A protein and the small-molecule ligand that binds it are described below.
Small molecule (SMILES): O=C(O)c1ccc(-c2nn(C(=O)c3c(Cl)cccc3C(F)(F)F)c3cccc(F)c23)c(F)c1

Sequence of chain 1.A:
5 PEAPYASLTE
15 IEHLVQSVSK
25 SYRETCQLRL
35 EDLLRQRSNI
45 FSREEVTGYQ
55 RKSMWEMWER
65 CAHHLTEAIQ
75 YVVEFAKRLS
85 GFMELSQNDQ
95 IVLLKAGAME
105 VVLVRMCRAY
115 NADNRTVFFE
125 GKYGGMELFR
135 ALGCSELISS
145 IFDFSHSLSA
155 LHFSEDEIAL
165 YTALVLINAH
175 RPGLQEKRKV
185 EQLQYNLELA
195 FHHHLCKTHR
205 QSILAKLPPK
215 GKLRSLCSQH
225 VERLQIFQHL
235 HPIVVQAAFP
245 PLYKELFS

Binding-site contacts:
Ligand atom C3 contacts residue HIS197 of chain 1.A at 4.1 Å.
Ligand atom C5 contacts residue LYS201 of chain 1.A at 3.8 Å.
Ligand atom F2 contacts residue GLU16 of chain 1.A at 2.9 Å.
Ligand atom C14 contacts residue GLU16 of chain 1.A at 3.5 Å.
Ligand atom C14 contacts residue LYS201 of chain 1.A at 4.2 Å.
Ligand atom F4 contacts residue LYS201 of chain 1.A at 3.7 Å.
Ligand atom C4 contacts residue LYS201 of chain 1.A at 4.3 Å.
Ligand atom C1 contacts residue LYS201 of chain 1.A at 4.3 Å.
Ligand atom O contacts residue LEU12 of chain 1.A at 3.3 Å.
Ligand atom N1 contacts residue HIS197 of chain 1.A at 4.5 Å.
Ligand atom F1 contacts residue LYS201 of chain 1.A at 3.9 Å.
Ligand atom C7 contacts residue HIS197 of chain 1.A at 4.3 Å.
Ligand atom C8 contacts residue LEU12 of chain 1.A at 3.9 Å (hydrophobic).
Ligand atom O contacts residue HIS197 of chain 1.A at 3.6 Å.
Ligand atom C contacts residue LYS201 of chain 1.A at 3.7 Å.
Ligand atom F2 contacts residue LEU12 of chain 1.A at 4.2 Å.
Ligand atom F3 contacts residue LYS201 of chain 1.A at 3.5 Å.
Ligand atom F2 contacts residue HIS197 of chain 1.A at 3.7 Å.
Ligand atom C7 contacts residue LEU12 of chain 1.A at 4.0 Å (hydrophobic).
Ligand atom F contacts residue CYS200 of chain 1.A at 4.1 Å.
Ligand atom C9 contacts residue LEU12 of chain 1.A at 4.3 Å (hydrophobic).
Ligand atom C2 contacts residue HIS197 of chain 1.A at 3.5 Å.
Ligand atom C contacts residue CYS200 of chain 1.A at 3.5 Å (hydrophobic).
Ligand atom C13 contacts residue LEU12 of chain 1.A at 4.1 Å (hydrophobic).
Ligand atom C1 contacts residue HIS197 of chain 1.A at 3.9 Å.
Ligand atom F1 contacts residue GLU16 of chain 1.A at 3.4 Å.
Ligand atom F3 contacts residue GLU16 of chain 1.A at 3.5 Å.
Ligand atom C1 contacts residue CYS200 of chain 1.A at 4.0 Å (hydrophobic).
Ligand atom F contacts residue LYS201 of chain 1.A at 3.7 Å.